The protein below binds the small molecule below.
Small molecule (SMILES): CC(=O)N[C@H]1[C@H](O[C@H]2[C@H](O)[C@@H](NC(C)=O)CO[C@@H]2CO[C@@H]2O[C@@H](C)[C@@H](O)[C@@H](O)[C@@H]2O)O[C@H](CO)[C@@H](O)[C@@H]1O

Binding-site contacts:
Ligand atom N2 contacts residue ASN153 of chain 1.A at 3.0 Å (h-bond).
Ligand atom C1 contacts residue THR155 of chain 1.A at 4.3 Å.
Ligand atom C4 contacts residue HIS149 of chain 1.A at 4.3 Å.
Ligand atom O6 contacts residue LYS157 of chain 1.A at 3.8 Å.
Ligand atom C6 contacts residue HIS149 of chain 1.A at 3.4 Å.
Ligand atom O5 contacts residue HIS158 of chain 1.A at 3.4 Å.
Ligand atom C5 contacts residue HIS149 of chain 1.A at 4.3 Å.
Ligand atom C7 contacts residue HIS149 of chain 1.A at 4.3 Å.
Ligand atom C8 contacts residue LYS157 of chain 1.A at 3.5 Å.
Ligand atom C5 contacts residue HIS149 of chain 1.A at 3.8 Å.
Ligand atom C7 contacts residue ASN153 of chain 1.A at 3.2 Å.
Ligand atom O4 contacts residue HIS158 of chain 1.A at 4.2 Å.
Ligand atom O7 contacts residue HIS149 of chain 1.A at 3.2 Å (h-bond).
Ligand atom C5 contacts residue ASN153 of chain 1.A at 3.7 Å.
Ligand atom C4 contacts residue ASN153 of chain 1.A at 4.2 Å.
Ligand atom O3 contacts residue HIS149 of chain 1.A at 4.2 Å.
Ligand atom C6 contacts residue HIS149 of chain 1.A at 4.2 Å.
Ligand atom O5 contacts residue HIS149 of chain 1.A at 4.1 Å.
Ligand atom C2 contacts residue ASN153 of chain 1.A at 2.4 Å.
Ligand atom O2 contacts residue LYS157 of chain 1.A at 3.2 Å.
Ligand atom O5 contacts residue ASN153 of chain 1.A at 2.4 Å (h-bond).
Ligand atom O7 contacts residue LYS157 of chain 1.A at 4.0 Å.
Ligand atom O7 contacts residue ASN153 of chain 1.A at 3.0 Å (h-bond).
Ligand atom C1 contacts residue ASN153 of chain 1.A at 1.4 Å.
Ligand atom C1 contacts residue HIS149 of chain 1.A at 4.3 Å.
Ligand atom O2 contacts residue HIS158 of chain 1.A at 4.1 Å.
Ligand atom C1 contacts residue HIS158 of chain 1.A at 4.0 Å.
Ligand atom O6 contacts residue HIS158 of chain 1.A at 3.7 Å.
Ligand atom O4 contacts residue GLU147 of chain 1.A at 3.0 Å (salt-bridge).
Ligand atom C4 contacts residue HIS149 of chain 1.A at 4.3 Å.
Ligand atom O6 contacts residue HIS149 of chain 1.A at 3.6 Å.
Ligand atom C2 contacts residue HIS158 of chain 1.A at 3.6 Å.
Ligand atom C6 contacts residue LYS157 of chain 1.A at 3.8 Å.
Ligand atom C4 contacts residue GLU147 of chain 1.A at 4.3 Å.
Ligand atom C3 contacts residue ASN153 of chain 1.A at 3.8 Å.
Ligand atom O7 contacts residue VAL151 of chain 1.A at 4.1 Å.
Ligand atom O4 contacts residue HIS149 of chain 1.A at 3.2 Å (h-bond).
Ligand atom C1 contacts residue HIS158 of chain 1.A at 3.8 Å.
Ligand atom C2 contacts residue HIS149 of chain 1.A at 4.1 Å.
Ligand atom C7 contacts residue LYS157 of chain 1.A at 3.9 Å.

Sequence of chain 1.A:
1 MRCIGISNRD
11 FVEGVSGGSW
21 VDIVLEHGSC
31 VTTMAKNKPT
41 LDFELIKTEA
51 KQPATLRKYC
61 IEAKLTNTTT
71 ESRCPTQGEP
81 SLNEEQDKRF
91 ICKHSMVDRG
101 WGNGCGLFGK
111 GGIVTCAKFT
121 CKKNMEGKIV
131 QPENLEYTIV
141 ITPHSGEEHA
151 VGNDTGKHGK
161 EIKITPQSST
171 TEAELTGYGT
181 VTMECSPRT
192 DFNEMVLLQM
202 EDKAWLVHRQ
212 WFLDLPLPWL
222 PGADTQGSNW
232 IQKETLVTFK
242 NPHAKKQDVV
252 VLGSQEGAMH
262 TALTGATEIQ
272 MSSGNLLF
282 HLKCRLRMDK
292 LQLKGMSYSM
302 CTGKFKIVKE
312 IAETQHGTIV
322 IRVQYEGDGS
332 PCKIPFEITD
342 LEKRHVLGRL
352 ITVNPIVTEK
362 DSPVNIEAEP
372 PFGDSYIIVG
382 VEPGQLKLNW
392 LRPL